Binding-site contacts:
Ligand atom C9 contacts residue GLY211 of chain 1.A at 3.0 Å.
Ligand atom N40 contacts residue LEU28 of chain 1.A at 2.9 Å (h-bond).
Ligand atom C24 contacts residue LYS185 of chain 1.A at 3.6 Å.
Ligand atom C17 contacts residue SER188 of chain 1.A at 3.4 Å.
Ligand atom C2 contacts residue GLY211 of chain 1.A at 3.3 Å.
Ligand atom C9 contacts residue EDO1 of chain 1.H at 3.4 Å.
Ligand atom N11 contacts residue EDO1 of chain 1.H at 3.6 Å.
Ligand atom C14 contacts residue CYS184 of chain 1.A at 3.4 Å (hydrophobic).
Ligand atom N8 contacts residue GLY211 of chain 1.A at 3.5 Å (h-bond).
Ligand atom O36 contacts residue ARG26 of chain 1.A at 3.5 Å.
Ligand atom N26 contacts residue GLY186 of chain 1.A at 3.1 Å (h-bond).
Ligand atom C9 contacts residue GLY209 of chain 1.A at 3.3 Å.
Ligand atom CL1 contacts residue TRP208 of chain 1.A at 3.5 Å.
Ligand atom CL1 contacts residue GLY219 of chain 1.A at 3.5 Å.
Ligand atom C3 contacts residue ASP182 of chain 1.A at 3.6 Å.
Ligand atom N12 contacts residue LYS185 of chain 1.A at 3.4 Å (salt-bridge).
Ligand atom C25 contacts residue GLY186 of chain 1.A at 3.5 Å.
Ligand atom C30 contacts residue HIS27 of chain 1.A at 3.5 Å.
Ligand atom C2 contacts residue GLY209 of chain 1.A at 3.6 Å.
Ligand atom N21 contacts residue SER188 of chain 1.A at 3.5 Å (h-bond).
Ligand atom N11 contacts residue CYS212 of chain 1.A at 3.3 Å (h-bond).
Ligand atom C29 contacts residue ILE141 of chain 1.A at 3.6 Å (hydrophobic).
Ligand atom O35 contacts residue ILE141 of chain 1.A at 3.5 Å.
Ligand atom C15 contacts residue SER188 of chain 1.A at 3.3 Å.
Ligand atom CL1 contacts residue VAL220 of chain 1.A at 3.6 Å.
Ligand atom O16 contacts residue LYS185 of chain 1.A at 3.5 Å.
Ligand atom C5 contacts residue TRP208 of chain 1.A at 3.5 Å (hydrophobic).
Ligand atom O16 contacts residue ASP187 of chain 1.A at 3.2 Å (salt-bridge).
Ligand atom O16 contacts residue GLY186 of chain 1.A at 2.8 Å (h-bond).
Ligand atom C34 contacts residue ILE141 of chain 1.A at 3.4 Å (hydrophobic).
Ligand atom C32 contacts residue LEU28 of chain 1.A at 3.6 Å (hydrophobic).
Ligand atom N12 contacts residue CYS212 of chain 1.A at 3.2 Å (h-bond).
Ligand atom N11 contacts residue LYS185 of chain 1.A at 3.4 Å.
Ligand atom O16 contacts residue SER188 of chain 1.A at 3.0 Å (h-bond).
Ligand atom N23 contacts residue EDO1 of chain 1.E at 2.8 Å (h-bond).
Ligand atom N10 contacts residue EDO1 of chain 1.H at 2.8 Å (h-bond).
Ligand atom C4 contacts residue TRP208 of chain 1.A at 3.4 Å (hydrophobic).
Ligand atom O16 contacts residue CYS184 of chain 1.A at 3.4 Å (h-bond).
Ligand atom C31 contacts residue HIS27 of chain 1.A at 3.3 Å.
Ligand atom N33 contacts residue HIS27 of chain 1.A at 2.9 Å (h-bond).

Sequence of chain 1.A:
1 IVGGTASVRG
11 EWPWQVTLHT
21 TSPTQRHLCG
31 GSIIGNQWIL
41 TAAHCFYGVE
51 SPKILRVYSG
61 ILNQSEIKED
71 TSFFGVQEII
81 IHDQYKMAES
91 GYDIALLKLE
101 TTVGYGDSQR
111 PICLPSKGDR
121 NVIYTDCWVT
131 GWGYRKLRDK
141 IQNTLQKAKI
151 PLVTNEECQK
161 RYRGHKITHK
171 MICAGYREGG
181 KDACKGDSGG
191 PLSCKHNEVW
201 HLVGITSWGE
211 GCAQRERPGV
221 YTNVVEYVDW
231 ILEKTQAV

The small molecule below binds the protein below.
Small molecule (SMILES): COC(=O)Nc1ccc2c(c1)NC(=O)CCCC[C@H](NC(=O)/C=C/c1cc(Cl)ccc1-n1cnnn1)c1nc-2c[nH]1